This small molecule binds to this protein.
Small molecule (SMILES): OC[C@H]1O[C@H](O[C@@H]2[C@H](O)[C@@H](O)[C@H](O)O[C@@H]2CO)[C@H](O)[C@@H](O)[C@H]1O

Sequence of chain 1.A:
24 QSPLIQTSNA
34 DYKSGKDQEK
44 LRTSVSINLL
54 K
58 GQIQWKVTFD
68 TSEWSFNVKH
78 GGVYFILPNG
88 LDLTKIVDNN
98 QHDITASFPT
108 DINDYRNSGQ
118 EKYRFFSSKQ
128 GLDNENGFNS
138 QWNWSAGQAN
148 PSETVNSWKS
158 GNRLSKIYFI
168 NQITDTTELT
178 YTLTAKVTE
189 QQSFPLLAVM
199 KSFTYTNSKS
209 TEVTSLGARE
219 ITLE

Binding-site contacts:
Ligand atom C4 contacts residue PHE201 of chain 1.A at 3.8 Å (hydrophobic).
Ligand atom O6 contacts residue GLN138 of chain 1.A at 2.7 Å (h-bond).
Ligand atom O1 contacts residue GLU210 of chain 1.A at 3.6 Å.
Ligand atom C2 contacts residue GLU132 of chain 1.A at 4.0 Å.
Ligand atom O4 contacts residue ARG121 of chain 1.A at 2.9 Å (salt-bridge).
Ligand atom O5 contacts residue GLN138 of chain 1.A at 3.5 Å (h-bond).
Ligand atom O3 contacts residue TYR81 of chain 1.A at 3.8 Å.
Ligand atom O3 contacts residue GLY116 of chain 1.A at 2.8 Å (h-bond).
Ligand atom O3 contacts residue TRP141 of chain 1.A at 3.7 Å.
Ligand atom O4 contacts residue GLY116 of chain 1.A at 3.4 Å (h-bond).
Ligand atom C6 contacts residue GLN138 of chain 1.A at 3.5 Å.
Ligand atom C6 contacts residue TYR81 of chain 1.A at 3.1 Å (hydrophobic).
Ligand atom C5 contacts residue TRP141 of chain 1.A at 3.9 Å (hydrophobic).
Ligand atom O6 contacts residue TYR81 of chain 1.A at 2.3 Å (h-bond).
Ligand atom C3 contacts residue TRP141 of chain 1.A at 3.6 Å (hydrophobic).
Ligand atom C4 contacts residue TRP141 of chain 1.A at 3.6 Å (hydrophobic).
Ligand atom C6 contacts residue TRP141 of chain 1.A at 3.8 Å (hydrophobic).
Ligand atom O5 contacts residue ARG121 of chain 1.A at 3.6 Å.
Ligand atom C3 contacts residue GLY116 of chain 1.A at 3.8 Å.
Ligand atom O2 contacts residue GLU210 of chain 1.A at 2.6 Å (salt-bridge).
Ligand atom O4 contacts residue ASN168 of chain 1.A at 3.9 Å.
Ligand atom C6 contacts residue GLU132 of chain 1.A at 4.0 Å.
Ligand atom O3 contacts residue ASN168 of chain 1.A at 3.1 Å (h-bond).
Ligand atom C3 contacts residue ASN168 of chain 1.A at 3.9 Å.
Ligand atom C1 contacts residue GLU132 of chain 1.A at 3.5 Å.
Ligand atom C1 contacts residue ARG121 of chain 1.A at 4.0 Å.
Ligand atom C5 contacts residue PHE201 of chain 1.A at 3.9 Å (hydrophobic).
Ligand atom C4 contacts residue ASN168 of chain 1.A at 3.6 Å.
Ligand atom C4 contacts residue ARG121 of chain 1.A at 4.0 Å.
Ligand atom O3 contacts residue LYS199 of chain 1.A at 3.0 Å (salt-bridge).
Ligand atom C2 contacts residue ARG121 of chain 1.A at 3.8 Å.
Ligand atom O4 contacts residue PHE166 of chain 1.A at 3.5 Å.
Ligand atom C3 contacts residue LYS199 of chain 1.A at 4.0 Å.
Ligand atom C2 contacts residue GLU210 of chain 1.A at 3.6 Å.
Ligand atom O3 contacts residue PHE201 of chain 1.A at 3.8 Å.
Ligand atom C6 contacts residue PHE166 of chain 1.A at 3.5 Å (hydrophobic).
Ligand atom O5 contacts residue GLU132 of chain 1.A at 3.5 Å (salt-bridge).
Ligand atom O2 contacts residue LYS199 of chain 1.A at 3.1 Å (salt-bridge).
Ligand atom C2 contacts residue LYS199 of chain 1.A at 4.0 Å.
Ligand atom C4 contacts residue PHE166 of chain 1.A at 3.6 Å (hydrophobic).